A protein and the small-molecule ligand that binds it are described below.
Small molecule (SMILES): CC(=O)N[C@@H]1[C@@H](O)[C@H](O)[C@@H](CO)O[C@H]1O

Binding-site contacts:
Ligand atom C8 contacts residue ILE521 of chain 1.D at 4.3 Å (hydrophobic).
Ligand atom O5 contacts residue ASN522 of chain 1.D at 2.3 Å (h-bond).
Ligand atom C3 contacts residue ASN522 of chain 1.D at 3.8 Å.
Ligand atom C2 contacts residue ASN522 of chain 1.D at 2.4 Å.
Ligand atom O7 contacts residue ASN522 of chain 1.D at 2.6 Å (h-bond).
Ligand atom C8 contacts residue ASN522 of chain 1.D at 4.4 Å.
Ligand atom N2 contacts residue ASN522 of chain 1.D at 3.0 Å (h-bond).
Ligand atom C7 contacts residue ASN522 of chain 1.D at 3.1 Å.
Ligand atom C4 contacts residue ASN522 of chain 1.D at 4.1 Å.
Ligand atom C5 contacts residue ASN522 of chain 1.D at 3.6 Å.
Ligand atom C1 contacts residue ASN522 of chain 1.D at 1.4 Å.
Ligand atom O6 contacts residue ASN522 of chain 1.D at 4.4 Å.

Sequence of chain 1.D:
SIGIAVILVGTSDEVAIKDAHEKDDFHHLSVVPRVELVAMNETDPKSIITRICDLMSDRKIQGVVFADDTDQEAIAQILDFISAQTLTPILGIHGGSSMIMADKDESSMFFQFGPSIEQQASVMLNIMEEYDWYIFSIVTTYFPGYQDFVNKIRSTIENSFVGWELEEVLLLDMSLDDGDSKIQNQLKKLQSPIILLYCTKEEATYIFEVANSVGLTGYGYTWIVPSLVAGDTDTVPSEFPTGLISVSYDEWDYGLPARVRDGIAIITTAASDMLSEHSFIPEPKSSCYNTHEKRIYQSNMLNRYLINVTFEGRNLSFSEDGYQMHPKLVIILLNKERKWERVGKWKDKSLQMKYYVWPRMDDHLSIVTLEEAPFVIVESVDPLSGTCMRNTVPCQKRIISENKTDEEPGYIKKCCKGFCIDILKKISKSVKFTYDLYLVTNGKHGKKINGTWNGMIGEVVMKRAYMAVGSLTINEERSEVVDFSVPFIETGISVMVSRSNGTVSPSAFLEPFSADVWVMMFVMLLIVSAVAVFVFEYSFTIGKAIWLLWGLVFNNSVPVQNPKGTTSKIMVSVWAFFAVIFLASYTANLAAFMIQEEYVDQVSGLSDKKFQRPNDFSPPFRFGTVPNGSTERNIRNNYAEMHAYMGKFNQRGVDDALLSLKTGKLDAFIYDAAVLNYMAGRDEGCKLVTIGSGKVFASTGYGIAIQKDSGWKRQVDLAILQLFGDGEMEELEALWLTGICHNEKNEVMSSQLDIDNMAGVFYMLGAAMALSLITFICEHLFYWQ